Binding-site contacts:
Ligand atom C8 contacts residue ASN25 of chain 1.H at 4.3 Å.
Ligand atom C1 contacts residue ASN25 of chain 1.H at 1.4 Å.
Ligand atom O5 contacts residue ASN25 of chain 1.H at 2.3 Å (h-bond).
Ligand atom C8 contacts residue LEU50 of chain 1.H at 3.9 Å (hydrophobic).
Ligand atom C3 contacts residue ASN25 of chain 1.H at 3.6 Å.
Ligand atom C5 contacts residue ASN25 of chain 1.H at 3.6 Å.
Ligand atom C8 contacts residue GLY21 of chain 1.H at 4.4 Å.
Ligand atom O7 contacts residue PHE20 of chain 1.H at 4.3 Å.
Ligand atom C7 contacts residue PHE24 of chain 1.H at 4.5 Å (hydrophobic).
Ligand atom C7 contacts residue GLY21 of chain 1.H at 4.0 Å.
Ligand atom C7 contacts residue ASN25 of chain 1.H at 3.0 Å.
Ligand atom C8 contacts residue PHE24 of chain 1.H at 3.7 Å (hydrophobic).
Ligand atom O7 contacts residue ASN25 of chain 1.H at 2.8 Å (h-bond).
Ligand atom C4 contacts residue ASN25 of chain 1.H at 4.0 Å.
Ligand atom O7 contacts residue GLY21 of chain 1.H at 3.1 Å.
Ligand atom C2 contacts residue ASN25 of chain 1.H at 2.2 Å.
Ligand atom N2 contacts residue ASN25 of chain 1.H at 2.8 Å (h-bond).
Ligand atom C8 contacts residue PHE20 of chain 1.H at 4.1 Å (hydrophobic).

Sequence of chain 1.H:
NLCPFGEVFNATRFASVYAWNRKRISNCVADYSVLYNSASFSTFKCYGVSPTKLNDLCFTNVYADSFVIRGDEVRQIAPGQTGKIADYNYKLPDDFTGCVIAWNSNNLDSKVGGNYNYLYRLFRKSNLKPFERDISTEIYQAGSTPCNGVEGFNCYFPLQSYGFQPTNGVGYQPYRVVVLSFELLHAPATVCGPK

A protein and the small-molecule ligand that binds it are described below.
Small molecule (SMILES): CC(=O)N[C@@H]1[C@@H](O)[C@H](O)[C@@H](CO)O[C@H]1O